Binding-site contacts:
Ligand atom N4 contacts residue MG1 of chain 1.DG at 4.4 Å.
Ligand atom C2 contacts residue MG1 of chain 1.DG at 3.5 Å.
Ligand atom OP1 contacts residue MG1 of chain 1.ZO at 3.4 Å.
Ligand atom C4 contacts residue MG1 of chain 1.DG at 4.2 Å.
Ligand atom OP2 contacts residue HIS3 of chain 1.V at 3.6 Å.
Ligand atom N3 contacts residue MG1 of chain 1.DG at 3.1 Å.
Ligand atom OP2 contacts residue ALA2 of chain 1.V at 4.2 Å.
Ligand atom O2 contacts residue MG1 of chain 1.DG at 3.2 Å.

The protein below binds the small molecule below.
Small molecule (SMILES): CO[P](=O)(O)OC[C@H]1O[C@@H](n2ccc(N)nc2=O)[C@H](O)[C@@H]1O[P](=O)(O)OC[C@H]1O[C@@H](n2ccc(N)nc2=O)[C@H](O)[C@@H]1O.Nc1ncnc2c1ncn2[C@@H]1O[C@H](CO[PH](=O)O)[C@@H](NC(=O)[C@H](N)Cc2ccccc2)[C@H]1O

Sequence of chain 1.V:
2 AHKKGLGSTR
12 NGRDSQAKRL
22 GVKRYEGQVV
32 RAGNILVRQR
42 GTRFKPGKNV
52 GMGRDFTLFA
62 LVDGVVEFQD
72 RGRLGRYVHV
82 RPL